Sequence of chain 1.B:
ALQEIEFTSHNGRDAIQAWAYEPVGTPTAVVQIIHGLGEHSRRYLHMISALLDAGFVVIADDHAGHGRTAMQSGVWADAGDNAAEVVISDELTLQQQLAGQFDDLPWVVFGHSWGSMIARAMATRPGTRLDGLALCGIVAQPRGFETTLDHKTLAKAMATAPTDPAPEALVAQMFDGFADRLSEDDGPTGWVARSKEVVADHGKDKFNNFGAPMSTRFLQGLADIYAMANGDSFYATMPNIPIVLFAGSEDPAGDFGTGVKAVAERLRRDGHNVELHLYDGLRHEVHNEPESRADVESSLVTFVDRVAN

Binding-site contacts:
Ligand atom C6 contacts residue LEU38 of chain 1.B at 4.1 Å (hydrophobic).
Ligand atom C11 contacts residue GLY39 of chain 1.B at 4.3 Å.
Ligand atom O3 contacts residue SER114 of chain 1.B at 2.3 Å (h-bond).
Ligand atom O4 contacts residue GLY37 of chain 1.B at 3.7 Å.
Ligand atom C7 contacts residue LEU38 of chain 1.B at 3.5 Å (hydrophobic).
Ligand atom C11 contacts residue HIS203 of chain 1.B at 3.3 Å.
Ligand atom C8 contacts residue LEU38 of chain 1.B at 3.6 Å (hydrophobic).
Ligand atom O3 contacts residue HIS285 of chain 1.B at 4.4 Å.
Ligand atom C4 contacts residue LEU38 of chain 1.B at 3.8 Å (hydrophobic).
Ligand atom C5 contacts residue HIS285 of chain 1.B at 4.1 Å.
Ligand atom C4 contacts residue TRP115 of chain 1.B at 3.9 Å (hydrophobic).
Ligand atom C10 contacts residue HIS203 of chain 1.B at 4.4 Å.
Ligand atom C4 contacts residue SER114 of chain 1.B at 1.7 Å.
Ligand atom O3 contacts residue LEU38 of chain 1.B at 4.2 Å.
Ligand atom C5 contacts residue LEU38 of chain 1.B at 3.4 Å (hydrophobic).
Ligand atom C7 contacts residue TRP192 of chain 1.B at 3.8 Å (hydrophobic).
Ligand atom O4 contacts residue LEU38 of chain 1.B at 2.7 Å (h-bond).
Ligand atom C9 contacts residue LEU38 of chain 1.B at 3.7 Å (hydrophobic).
Ligand atom O4 contacts residue TRP115 of chain 1.B at 3.1 Å (h-bond).
Ligand atom C11 contacts residue PHE211 of chain 1.B at 4.2 Å (hydrophobic).
Ligand atom O3 contacts residue TRP115 of chain 1.B at 4.5 Å.
Ligand atom C5 contacts residue SER114 of chain 1.B at 3.2 Å.
Ligand atom C6 contacts residue TRP192 of chain 1.B at 3.2 Å (hydrophobic).
Ligand atom C8 contacts residue TRP192 of chain 1.B at 4.0 Å (hydrophobic).
Ligand atom C4 contacts residue HIS285 of chain 1.B at 3.8 Å.
Ligand atom C6 contacts residue SER114 of chain 1.B at 4.3 Å.
Ligand atom O4 contacts residue SER114 of chain 1.B at 2.4 Å (h-bond).

The protein below binds the small molecule below.
Small molecule (SMILES): CCCCCCCC(O)O